Sequence of chain 1.B:
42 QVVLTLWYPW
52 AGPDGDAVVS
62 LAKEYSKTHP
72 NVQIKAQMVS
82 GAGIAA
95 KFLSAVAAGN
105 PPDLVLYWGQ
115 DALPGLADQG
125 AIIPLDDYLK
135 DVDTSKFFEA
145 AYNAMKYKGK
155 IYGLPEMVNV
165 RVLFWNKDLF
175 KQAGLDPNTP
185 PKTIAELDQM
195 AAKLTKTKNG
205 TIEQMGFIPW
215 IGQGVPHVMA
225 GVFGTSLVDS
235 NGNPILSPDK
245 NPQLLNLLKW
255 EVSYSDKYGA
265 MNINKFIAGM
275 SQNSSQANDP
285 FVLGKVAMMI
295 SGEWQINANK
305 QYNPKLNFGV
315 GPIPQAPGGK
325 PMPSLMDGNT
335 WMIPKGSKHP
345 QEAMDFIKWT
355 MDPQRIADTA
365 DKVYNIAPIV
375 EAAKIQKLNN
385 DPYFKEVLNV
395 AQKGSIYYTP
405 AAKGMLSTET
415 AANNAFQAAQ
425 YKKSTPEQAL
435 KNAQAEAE

The protein below binds the small molecule below.
Small molecule (SMILES): OC[C@H]1O[C@@H](O[C@H]2[C@H](O)[C@H](O)[C@H](O[C@H]3[C@H](O)[C@H](O)[C@@H](O)O[C@@H]3CO)O[C@@H]2CO)[C@@H](O)[C@@H](O)[C@@H]1O

Binding-site contacts:
Ligand atom C4 contacts residue TRP51 of chain 1.B at 3.8 Å (hydrophobic).
Ligand atom C6 contacts residue ASN277 of chain 1.B at 3.6 Å.
Ligand atom O6 contacts residue ARG165 of chain 1.B at 3.3 Å (salt-bridge).
Ligand atom C2 contacts residue HIS221 of chain 1.B at 3.6 Å.
Ligand atom O6 contacts residue GLN217 of chain 1.B at 3.6 Å (h-bond).
Ligand atom C3 contacts residue TRP112 of chain 1.B at 3.7 Å (hydrophobic).
Ligand atom C5 contacts residue ASN277 of chain 1.B at 3.8 Å.
Ligand atom C6 contacts residue ASP55 of chain 1.B at 3.2 Å.
Ligand atom C3 contacts residue ASN163 of chain 1.B at 3.4 Å.
Ligand atom C5 contacts residue TRP298 of chain 1.B at 3.8 Å (hydrophobic).
Ligand atom O4 contacts residue ASP55 of chain 1.B at 2.7 Å (salt-bridge).
Ligand atom O2 contacts residue SER278 of chain 1.B at 3.5 Å.
Ligand atom C4 contacts residue ASP55 of chain 1.B at 3.2 Å.
Ligand atom C2 contacts residue ASN277 of chain 1.B at 3.5 Å.
Ligand atom O3 contacts residue ASN163 of chain 1.B at 3.0 Å (h-bond).
Ligand atom C3 contacts residue HIS221 of chain 1.B at 3.8 Å.
Ligand atom O6 contacts residue TRP112 of chain 1.B at 3.3 Å.
Ligand atom O3 contacts residue ASN369 of chain 1.B at 2.6 Å (h-bond).
Ligand atom O4 contacts residue ASN277 of chain 1.B at 3.0 Å (h-bond).
Ligand atom O4 contacts residue ASN369 of chain 1.B at 3.1 Å (h-bond).
Ligand atom O2 contacts residue TRP112 of chain 1.B at 3.5 Å.
Ligand atom O1 contacts residue VAL219 of chain 1.B at 3.4 Å.
Ligand atom C6 contacts residue ARG165 of chain 1.B at 3.7 Å.
Ligand atom O3 contacts residue HIS221 of chain 1.B at 3.6 Å (h-bond).
Ligand atom O4 contacts residue TRP298 of chain 1.B at 3.5 Å.
Ligand atom O2 contacts residue GLN217 of chain 1.B at 3.5 Å (h-bond).
Ligand atom O4 contacts residue TRP112 of chain 1.B at 3.7 Å.
Ligand atom O3 contacts residue TRP51 of chain 1.B at 3.6 Å.
Ligand atom O2 contacts residue ASN277 of chain 1.B at 2.7 Å (h-bond).
Ligand atom O5 contacts residue TRP51 of chain 1.B at 3.2 Å (h-bond).
Ligand atom O2 contacts residue ASN333 of chain 1.B at 2.6 Å (h-bond).
Ligand atom O2 contacts residue TRP51 of chain 1.B at 2.9 Å (h-bond).
Ligand atom O3 contacts residue ASN333 of chain 1.B at 2.9 Å (h-bond).
Ligand atom C2 contacts residue ASN333 of chain 1.B at 3.4 Å.
Ligand atom C1 contacts residue ASN277 of chain 1.B at 3.8 Å.
Ligand atom C2 contacts residue ASN163 of chain 1.B at 3.6 Å.
Ligand atom C6 contacts residue GLN217 of chain 1.B at 3.6 Å.
Ligand atom C3 contacts residue TRP298 of chain 1.B at 3.8 Å (hydrophobic).
Ligand atom O5 contacts residue GLN217 of chain 1.B at 3.4 Å (h-bond).
Ligand atom C3 contacts residue ASN369 of chain 1.B at 3.6 Å.